Binding-site contacts:
Ligand atom O4 contacts residue GLU522 of chain 1.B at 3.3 Å (salt-bridge).
Ligand atom N2 contacts residue ASN416 of chain 1.B at 2.9 Å (h-bond).
Ligand atom C5 contacts residue GLY523 of chain 1.B at 4.3 Å.
Ligand atom O5 contacts residue GLU522 of chain 1.B at 4.3 Å.
Ligand atom C3 contacts residue GLU522 of chain 1.B at 4.3 Å.
Ligand atom O3 contacts residue GLU522 of chain 1.B at 3.9 Å.
Ligand atom C3 contacts residue ASN416 of chain 1.B at 3.8 Å.
Ligand atom C3 contacts residue GLN527 of chain 1.B at 3.3 Å.
Ligand atom C6 contacts residue GLU522 of chain 1.B at 4.1 Å.
Ligand atom C1 contacts residue PRO524 of chain 1.B at 4.2 Å (hydrophobic).
Ligand atom C6 contacts residue GLY523 of chain 1.B at 4.2 Å.
Ligand atom O3 contacts residue GLU522 of chain 1.B at 3.8 Å.
Ligand atom C4 contacts residue PRO524 of chain 1.B at 4.1 Å (hydrophobic).
Ligand atom O7 contacts residue PRO524 of chain 1.B at 3.8 Å.
Ligand atom C5 contacts residue ASN416 of chain 1.B at 3.6 Å.
Ligand atom C1 contacts residue GLU522 of chain 1.B at 4.1 Å.
Ligand atom O7 contacts residue ASN416 of chain 1.B at 3.1 Å (h-bond).
Ligand atom C7 contacts residue GLN527 of chain 1.B at 3.8 Å.
Ligand atom C7 contacts residue ASN416 of chain 1.B at 3.2 Å.
Ligand atom O5 contacts residue GLY523 of chain 1.B at 3.8 Å.
Ligand atom C2 contacts residue ASN416 of chain 1.B at 2.5 Å.
Ligand atom C4 contacts residue ASN416 of chain 1.B at 4.2 Å.
Ligand atom C5 contacts residue GLU522 of chain 1.B at 3.7 Å.
Ligand atom C1 contacts residue ASN416 of chain 1.B at 1.4 Å.
Ligand atom O5 contacts residue PRO524 of chain 1.B at 4.1 Å.
Ligand atom C1 contacts residue GLN527 of chain 1.B at 3.6 Å.
Ligand atom O4 contacts residue PRO524 of chain 1.B at 3.4 Å.
Ligand atom C2 contacts residue PRO524 of chain 1.B at 4.3 Å (hydrophobic).
Ligand atom C3 contacts residue PRO524 of chain 1.B at 3.6 Å (hydrophobic).
Ligand atom C2 contacts residue GLN527 of chain 1.B at 3.4 Å.
Ligand atom N2 contacts residue GLN527 of chain 1.B at 2.8 Å (h-bond).
Ligand atom O3 contacts residue GLY523 of chain 1.B at 4.1 Å.
Ligand atom O3 contacts residue PRO524 of chain 1.B at 3.6 Å.
Ligand atom C8 contacts residue GLU403 of chain 1.B at 3.4 Å.
Ligand atom O3 contacts residue GLN527 of chain 1.B at 4.0 Å.
Ligand atom O5 contacts residue ASN416 of chain 1.B at 2.3 Å (h-bond).
Ligand atom C8 contacts residue GLN527 of chain 1.B at 3.9 Å.
Ligand atom C4 contacts residue GLU522 of chain 1.B at 3.8 Å.
Ligand atom C4 contacts residue GLU522 of chain 1.B at 3.7 Å.
Ligand atom C3 contacts residue GLU522 of chain 1.B at 3.5 Å.

Sequence of chain 1.B:
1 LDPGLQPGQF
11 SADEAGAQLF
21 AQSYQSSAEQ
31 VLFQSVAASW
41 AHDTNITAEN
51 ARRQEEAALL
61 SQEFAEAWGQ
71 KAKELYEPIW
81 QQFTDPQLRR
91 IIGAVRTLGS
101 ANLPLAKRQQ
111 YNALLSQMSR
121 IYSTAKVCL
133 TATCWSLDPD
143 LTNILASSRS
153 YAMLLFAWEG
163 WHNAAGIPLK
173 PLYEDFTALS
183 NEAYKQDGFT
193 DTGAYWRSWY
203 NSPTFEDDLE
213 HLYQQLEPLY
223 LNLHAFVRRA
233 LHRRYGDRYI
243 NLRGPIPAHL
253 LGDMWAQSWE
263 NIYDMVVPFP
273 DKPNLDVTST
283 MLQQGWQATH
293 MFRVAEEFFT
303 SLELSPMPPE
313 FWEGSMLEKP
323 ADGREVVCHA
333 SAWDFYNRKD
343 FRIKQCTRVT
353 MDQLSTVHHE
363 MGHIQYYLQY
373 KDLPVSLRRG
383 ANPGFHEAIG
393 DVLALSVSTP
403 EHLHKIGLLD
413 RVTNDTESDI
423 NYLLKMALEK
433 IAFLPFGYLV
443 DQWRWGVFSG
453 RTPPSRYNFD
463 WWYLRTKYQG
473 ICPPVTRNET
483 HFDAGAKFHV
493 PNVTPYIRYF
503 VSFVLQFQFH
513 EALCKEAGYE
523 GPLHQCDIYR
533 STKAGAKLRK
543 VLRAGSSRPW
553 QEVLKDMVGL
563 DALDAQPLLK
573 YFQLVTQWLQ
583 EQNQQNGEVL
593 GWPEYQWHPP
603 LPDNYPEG

The small molecule below binds the protein below.
Small molecule (SMILES): CC(=O)N[C@H]1[C@H](O[C@H]2[C@H](O)[C@@H](NC(C)=O)CO[C@@H]2CO)O[C@H](CO)[C@@H](O[C@@H]2O[C@H](CO)[C@@H](O)[C@H](O)[C@@H]2O)[C@@H]1O